Binding-site contacts:
Ligand atom O2 contacts residue MET195 of chain 4.A at 3.6 Å.
Ligand atom O1 contacts residue MET195 of chain 4.A at 3.8 Å.
Ligand atom O5 contacts residue LEU103 of chain 4.A at 3.0 Å (h-bond).
Ligand atom O2 contacts residue ASN215 of chain 4.A at 3.5 Å.
Ligand atom O2 contacts residue MET217 of chain 4.A at 3.3 Å (h-bond).
Ligand atom O1 contacts residue GLN104 of chain 4.A at 3.9 Å.
Ligand atom C5 contacts residue LEU103 of chain 4.A at 3.0 Å (hydrophobic).
Ligand atom C5 contacts residue HIS263 of chain 4.A at 3.9 Å.
Ligand atom O4 contacts residue THR102 of chain 4.A at 3.8 Å.
Ligand atom C2 contacts residue TYR193 of chain 4.A at 3.8 Å (hydrophobic).
Ligand atom O4 contacts residue ASN215 of chain 4.A at 3.4 Å (h-bond).
Ligand atom C6 contacts residue LEU103 of chain 4.A at 2.7 Å (hydrophobic).
Ligand atom C6 contacts residue HIS241 of chain 4.A at 3.7 Å.
Ligand atom C4 contacts residue HIS263 of chain 4.A at 3.7 Å.
Ligand atom C5 contacts residue THR102 of chain 4.A at 2.8 Å.
Ligand atom O3 contacts residue ILE101 of chain 4.A at 3.5 Å.
Ligand atom O6 contacts residue LEU103 of chain 4.A at 4.0 Å.
Ligand atom O6 contacts residue THR102 of chain 4.A at 2.4 Å.
Ligand atom C5 contacts residue LEU103 of chain 4.A at 3.5 Å (hydrophobic).
Ligand atom O4 contacts residue ILE101 of chain 4.A at 4.0 Å.
Ligand atom C4 contacts residue THR102 of chain 4.A at 3.9 Å.
Ligand atom C6 contacts residue LEU103 of chain 4.A at 3.2 Å (hydrophobic).
Ligand atom O4 contacts residue HIS263 of chain 4.A at 2.6 Å.
Ligand atom C6 contacts residue THR102 of chain 4.A at 1.9 Å.
Ligand atom O1 contacts residue TYR194 of chain 4.A at 3.8 Å.
Ligand atom C4 contacts residue ASN215 of chain 4.A at 4.0 Å.
Ligand atom O6 contacts residue HIS241 of chain 4.A at 4.0 Å.
Ligand atom O2 contacts residue TYR193 of chain 4.A at 3.9 Å.
Ligand atom O6 contacts residue ILE101 of chain 4.A at 2.1 Å (h-bond).
Ligand atom O5 contacts residue LEU103 of chain 4.A at 3.3 Å.
Ligand atom C2 contacts residue MET217 of chain 4.A at 3.5 Å (hydrophobic).
Ligand atom O3 contacts residue TYR194 of chain 4.A at 3.9 Å.
Ligand atom O6 contacts residue LEU103 of chain 4.A at 3.3 Å.
Ligand atom C3 contacts residue MET217 of chain 4.A at 3.2 Å (hydrophobic).
Ligand atom C3 contacts residue ASN215 of chain 4.A at 3.5 Å.
Ligand atom O5 contacts residue THR102 of chain 4.A at 3.6 Å.
Ligand atom O3 contacts residue MET217 of chain 4.A at 2.5 Å (h-bond).
Ligand atom C6 contacts residue ILE101 of chain 4.A at 3.2 Å (hydrophobic).
Ligand atom C1 contacts residue MET195 of chain 4.A at 3.2 Å (hydrophobic).
Ligand atom O3 contacts residue ASN215 of chain 4.A at 2.1 Å.

A protein and the small-molecule ligand that binds it are described below.
Small molecule (SMILES): OC[C@H]1O[C@@](CO)(O[C@H]2O[C@H](CO)[C@@H](O)[C@H](O)[C@H]2O)[C@@H](O)[C@@H]1O

Sequence of chain 4.A:
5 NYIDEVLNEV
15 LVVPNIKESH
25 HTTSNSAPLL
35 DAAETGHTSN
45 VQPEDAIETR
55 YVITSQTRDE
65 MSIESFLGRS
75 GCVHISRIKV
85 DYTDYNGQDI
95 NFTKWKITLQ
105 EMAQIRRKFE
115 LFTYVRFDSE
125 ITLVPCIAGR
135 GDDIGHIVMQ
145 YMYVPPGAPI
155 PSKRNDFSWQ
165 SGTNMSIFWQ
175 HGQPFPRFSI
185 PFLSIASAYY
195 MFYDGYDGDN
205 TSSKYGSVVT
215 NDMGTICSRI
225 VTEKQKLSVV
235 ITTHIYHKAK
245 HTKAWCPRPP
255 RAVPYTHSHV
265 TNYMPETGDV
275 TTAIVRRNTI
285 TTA